Binding-site contacts:
Ligand atom C13 contacts residue PHE135 of chain 43.A at 3.4 Å (hydrophobic).
Ligand atom C8 contacts residue TYR201 of chain 43.A at 3.3 Å (hydrophobic).
Ligand atom C12 contacts residue MET195 of chain 43.A at 3.8 Å (hydrophobic).
Ligand atom C22 contacts residue VAL179 of chain 43.A at 3.4 Å (hydrophobic).
Ligand atom N1 contacts residue ASP112 of chain 43.A at 3.9 Å.
Ligand atom O3 contacts residue ASP112 of chain 43.A at 3.6 Å.
Ligand atom C4 contacts residue TRP203 of chain 43.A at 4.0 Å (hydrophobic).
Ligand atom O1 contacts residue MET195 of chain 43.A at 3.2 Å.
Ligand atom C13 contacts residue ILE111 of chain 43.A at 4.0 Å (hydrophobic).
Ligand atom C15 contacts residue VAL192 of chain 43.A at 3.2 Å (hydrophobic).
Ligand atom N6 contacts residue ILE24 of chain 43.C at 3.9 Å.
Ligand atom C14 contacts residue MET195 of chain 43.A at 3.9 Å (hydrophobic).
Ligand atom C15 contacts residue MET195 of chain 43.A at 3.8 Å (hydrophobic).
Ligand atom C2 contacts residue ASP112 of chain 43.A at 2.8 Å.
Ligand atom C17 contacts residue PHE135 of chain 43.A at 3.9 Å (hydrophobic).
Ligand atom C5 contacts residue TRP203 of chain 43.A at 3.8 Å (hydrophobic).
Ligand atom C17 contacts residue PHE155 of chain 43.A at 3.7 Å (hydrophobic).
Ligand atom N1 contacts residue THR114 of chain 43.A at 4.0 Å.
Ligand atom C19 contacts residue VAL192 of chain 43.A at 3.4 Å (hydrophobic).
Ligand atom C16 contacts residue PHE135 of chain 43.A at 3.4 Å (hydrophobic).
Ligand atom O2 contacts residue PHE137 of chain 43.A at 4.0 Å.
Ligand atom C9 contacts residue ILE113 of chain 43.A at 3.7 Å (hydrophobic).
Ligand atom C19 contacts residue ILE24 of chain 43.C at 3.5 Å (hydrophobic).
Ligand atom C7 contacts residue TYR201 of chain 43.A at 3.8 Å (hydrophobic).
Ligand atom C2 contacts residue THR114 of chain 43.A at 3.6 Å.
Ligand atom O2 contacts residue PHE233 of chain 43.A at 3.0 Å.
Ligand atom O3 contacts residue ILE113 of chain 43.A at 3.0 Å (h-bond).
Ligand atom N5 contacts residue PHE137 of chain 43.A at 3.5 Å.
Ligand atom N4 contacts residue TRP203 of chain 43.A at 3.6 Å (h-bond).
Ligand atom C7 contacts residue ASN228 of chain 43.A at 3.8 Å.
Ligand atom N2 contacts residue TRP203 of chain 43.A at 3.9 Å.
Ligand atom C18 contacts residue PHE155 of chain 43.A at 3.9 Å (hydrophobic).
Ligand atom C3 contacts residue ASP112 of chain 43.A at 3.0 Å.
Ligand atom C13 contacts residue MET195 of chain 43.A at 3.9 Å (hydrophobic).
Ligand atom C16 contacts residue PHE155 of chain 43.A at 3.9 Å (hydrophobic).
Ligand atom N5 contacts residue PHE233 of chain 43.A at 3.2 Å.
Ligand atom C14 contacts residue PHE155 of chain 43.A at 3.9 Å (hydrophobic).
Ligand atom C14 contacts residue PHE135 of chain 43.A at 3.7 Å (hydrophobic).
Ligand atom C16 contacts residue ILE111 of chain 43.A at 3.5 Å (hydrophobic).
Ligand atom N6 contacts residue PHE155 of chain 43.A at 3.8 Å.

Sequence of chain 43.C:
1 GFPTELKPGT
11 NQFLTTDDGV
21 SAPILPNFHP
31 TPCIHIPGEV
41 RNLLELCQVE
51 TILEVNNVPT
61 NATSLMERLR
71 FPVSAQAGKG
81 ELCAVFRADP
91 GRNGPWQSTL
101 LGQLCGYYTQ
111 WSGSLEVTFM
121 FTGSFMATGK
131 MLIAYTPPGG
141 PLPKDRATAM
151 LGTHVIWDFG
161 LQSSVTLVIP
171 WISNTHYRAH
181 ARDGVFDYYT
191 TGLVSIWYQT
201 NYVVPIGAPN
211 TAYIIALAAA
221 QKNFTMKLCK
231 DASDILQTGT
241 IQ

Sequence of chain 44.C:
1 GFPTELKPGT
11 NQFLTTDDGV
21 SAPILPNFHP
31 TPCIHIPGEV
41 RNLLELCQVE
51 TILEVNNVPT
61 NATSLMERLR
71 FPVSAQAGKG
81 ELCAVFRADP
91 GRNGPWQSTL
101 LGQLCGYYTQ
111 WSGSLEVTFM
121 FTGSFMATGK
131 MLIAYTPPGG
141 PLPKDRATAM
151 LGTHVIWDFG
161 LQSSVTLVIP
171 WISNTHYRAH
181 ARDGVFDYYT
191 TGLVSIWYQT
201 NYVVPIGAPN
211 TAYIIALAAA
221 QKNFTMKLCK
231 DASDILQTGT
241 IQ

Sequence of chain 43.A:
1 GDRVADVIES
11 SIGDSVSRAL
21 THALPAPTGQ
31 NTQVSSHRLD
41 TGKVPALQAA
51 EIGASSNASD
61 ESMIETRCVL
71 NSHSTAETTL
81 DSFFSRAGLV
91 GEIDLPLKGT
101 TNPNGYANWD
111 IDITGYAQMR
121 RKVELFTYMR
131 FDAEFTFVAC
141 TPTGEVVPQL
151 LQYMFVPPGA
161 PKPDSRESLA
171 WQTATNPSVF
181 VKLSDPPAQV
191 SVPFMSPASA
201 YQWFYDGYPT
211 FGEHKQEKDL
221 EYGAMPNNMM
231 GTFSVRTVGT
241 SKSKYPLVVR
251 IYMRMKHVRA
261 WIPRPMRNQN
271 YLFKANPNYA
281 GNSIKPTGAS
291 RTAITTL

A protein and the small-molecule ligand that binds it are described below.
Small molecule (SMILES): Cc1nc(-c2ccc(OCCCCCN3CCN(c4ccnc(N)c4)C3=O)cc2)no1